Sequence of chain 1.A:
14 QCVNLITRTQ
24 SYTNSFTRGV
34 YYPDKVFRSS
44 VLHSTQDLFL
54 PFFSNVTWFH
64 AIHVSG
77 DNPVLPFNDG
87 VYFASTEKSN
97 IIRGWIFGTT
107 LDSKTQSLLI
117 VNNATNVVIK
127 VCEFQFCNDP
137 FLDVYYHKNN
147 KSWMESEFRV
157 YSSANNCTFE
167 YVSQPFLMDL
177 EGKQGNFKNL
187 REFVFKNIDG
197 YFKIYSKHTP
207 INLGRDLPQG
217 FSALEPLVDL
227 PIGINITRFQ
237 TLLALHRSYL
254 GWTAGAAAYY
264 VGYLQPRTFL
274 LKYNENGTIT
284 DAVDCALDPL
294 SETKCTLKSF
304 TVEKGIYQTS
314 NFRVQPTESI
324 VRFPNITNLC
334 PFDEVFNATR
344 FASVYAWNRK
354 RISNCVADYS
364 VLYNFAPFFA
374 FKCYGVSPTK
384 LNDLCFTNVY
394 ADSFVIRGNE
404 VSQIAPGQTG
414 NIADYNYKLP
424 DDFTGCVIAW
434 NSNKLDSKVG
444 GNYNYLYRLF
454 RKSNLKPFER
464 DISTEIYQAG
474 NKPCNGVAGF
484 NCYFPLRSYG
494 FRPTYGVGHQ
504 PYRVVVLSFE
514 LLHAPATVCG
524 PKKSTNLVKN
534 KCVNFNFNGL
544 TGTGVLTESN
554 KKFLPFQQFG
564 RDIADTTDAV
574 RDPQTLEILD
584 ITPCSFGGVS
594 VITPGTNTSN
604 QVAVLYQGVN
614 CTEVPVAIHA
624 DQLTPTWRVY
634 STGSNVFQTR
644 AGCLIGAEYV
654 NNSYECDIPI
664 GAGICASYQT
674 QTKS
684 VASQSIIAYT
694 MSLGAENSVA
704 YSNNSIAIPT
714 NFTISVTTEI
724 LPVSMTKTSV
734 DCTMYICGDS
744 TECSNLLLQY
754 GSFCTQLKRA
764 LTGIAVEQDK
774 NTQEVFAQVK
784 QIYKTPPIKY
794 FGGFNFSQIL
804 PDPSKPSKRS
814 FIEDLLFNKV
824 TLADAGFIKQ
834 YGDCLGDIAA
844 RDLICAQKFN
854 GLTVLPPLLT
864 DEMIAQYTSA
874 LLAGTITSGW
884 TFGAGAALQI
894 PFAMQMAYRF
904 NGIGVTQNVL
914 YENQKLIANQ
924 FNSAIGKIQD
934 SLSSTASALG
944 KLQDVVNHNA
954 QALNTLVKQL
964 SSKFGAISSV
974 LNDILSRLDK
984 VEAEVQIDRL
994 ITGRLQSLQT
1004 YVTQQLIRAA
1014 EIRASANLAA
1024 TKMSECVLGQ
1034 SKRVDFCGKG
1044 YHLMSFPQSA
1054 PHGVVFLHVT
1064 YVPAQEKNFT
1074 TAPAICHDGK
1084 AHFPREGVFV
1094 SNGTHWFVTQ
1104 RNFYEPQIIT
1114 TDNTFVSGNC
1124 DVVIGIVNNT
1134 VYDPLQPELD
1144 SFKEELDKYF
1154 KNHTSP

Binding-site contacts:
Ligand atom C3 contacts residue ASN58 of chain 1.A at 3.8 Å.
Ligand atom C1 contacts residue ASN58 of chain 1.A at 1.4 Å.
Ligand atom O5 contacts residue TYR25 of chain 1.A at 4.0 Å.
Ligand atom C5 contacts residue TYR25 of chain 1.A at 3.8 Å (hydrophobic).
Ligand atom C2 contacts residue ASN58 of chain 1.A at 2.5 Å.
Ligand atom C4 contacts residue ASN58 of chain 1.A at 4.2 Å.
Ligand atom O4 contacts residue TYR25 of chain 1.A at 4.2 Å.
Ligand atom C8 contacts residue ASN58 of chain 1.A at 4.4 Å.
Ligand atom C5 contacts residue ASN58 of chain 1.A at 3.7 Å.
Ligand atom C6 contacts residue TYR25 of chain 1.A at 4.2 Å (hydrophobic).
Ligand atom N2 contacts residue ASN58 of chain 1.A at 3.0 Å (h-bond).
Ligand atom O5 contacts residue ASN58 of chain 1.A at 2.3 Å (h-bond).
Ligand atom C4 contacts residue TYR25 of chain 1.A at 4.3 Å (hydrophobic).
Ligand atom N2 contacts residue TYR25 of chain 1.A at 4.0 Å.
Ligand atom O6 contacts residue TYR25 of chain 1.A at 3.5 Å (h-bond).
Ligand atom O7 contacts residue ASN58 of chain 1.A at 3.2 Å (h-bond).
Ligand atom C7 contacts residue ASN58 of chain 1.A at 3.3 Å.
Ligand atom C1 contacts residue TYR25 of chain 1.A at 3.6 Å (hydrophobic).
Ligand atom C2 contacts residue TYR25 of chain 1.A at 4.2 Å (hydrophobic).
Ligand atom C3 contacts residue TYR25 of chain 1.A at 4.0 Å (hydrophobic).

The protein below binds the small molecule below.
Small molecule (SMILES): CC(=O)N[C@@H]1[C@@H](O)[C@H](O)[C@@H](CO)O[C@H]1O